Binding-site contacts:
Ligand atom O4 contacts residue LEU558 of chain 2.D at 3.3 Å.
Ligand atom C6' contacts residue THR252 of chain 2.D at 3.2 Å.
Ligand atom O3' contacts residue HIS612 of chain 2.D at 3.4 Å (h-bond).
Ligand atom C8' contacts residue TYR533 of chain 2.D at 3.5 Å (hydrophobic).
Ligand atom N3 contacts residue HIS593 of chain 2.D at 3.3 Å.
Ligand atom N2' contacts residue HIS612 of chain 2.D at 2.9 Å (h-bond).
Ligand atom C4 contacts residue HIS593 of chain 2.D at 3.3 Å.
Ligand atom O3B contacts residue LYS590 of chain 2.D at 2.8 Å (salt-bridge).
Ligand atom O3B contacts residue THR613 of chain 2.D at 3.3 Å.
Ligand atom O2 contacts residue ALA588 of chain 2.D at 3.3 Å (h-bond).
Ligand atom O4 contacts residue VAL587 of chain 2.D at 3.5 Å.
Ligand atom C2 contacts residue ALA588 of chain 2.D at 3.5 Å (hydrophobic).
Ligand atom O2B contacts residue THR613 of chain 2.D at 2.4 Å (h-bond).
Ligand atom C2B contacts residue ASP617 of chain 2.D at 3.3 Å.
Ligand atom C8' contacts residue CYS609 of chain 2.D at 3.4 Å (hydrophobic).
Ligand atom O1' contacts residue THR613 of chain 2.D at 3.1 Å (h-bond).
Ligand atom C4' contacts residue GLY346 of chain 2.D at 3.5 Å.
Ligand atom O2' contacts residue ASP617 of chain 2.D at 2.8 Å (salt-bridge).
Ligand atom O4 contacts residue ARG596 of chain 2.D at 3.0 Å (salt-bridge).
Ligand atom O1B contacts residue LYS534 of chain 2.D at 2.5 Å (salt-bridge).
Ligand atom C5' contacts residue THR613 of chain 2.D at 3.3 Å.
Ligand atom O2B contacts residue THR614 of chain 2.D at 3.2 Å (h-bond).
Ligand atom C3' contacts residue HIS612 of chain 2.D at 3.4 Å.
Ligand atom O2' contacts residue LYS590 of chain 2.D at 2.5 Å (salt-bridge).
Ligand atom O2B contacts residue HIS612 of chain 2.D at 3.2 Å (h-bond).
Ligand atom O4 contacts residue ALA588 of chain 2.D at 2.9 Å (h-bond).
Ligand atom O7' contacts residue HIS190 of chain 2.D at 2.9 Å (h-bond).
Ligand atom C2B contacts residue LYS590 of chain 2.D at 3.5 Å.
Ligand atom N1 contacts residue HIS593 of chain 2.D at 3.4 Å.
Ligand atom C5 contacts residue HIS593 of chain 2.D at 3.5 Å.
Ligand atom O3' contacts residue PRO348 of chain 2.D at 3.4 Å.
Ligand atom O4' contacts residue LEU345 of chain 2.D at 2.8 Å (h-bond).
Ligand atom N3 contacts residue ALA588 of chain 2.D at 2.8 Å (h-bond).
Ligand atom PA contacts residue GLN531 of chain 2.D at 3.4 Å.
Ligand atom O2A contacts residue GLN531 of chain 2.D at 2.3 Å (h-bond).
Ligand atom O3' contacts residue GLY346 of chain 2.D at 3.5 Å (h-bond).
Ligand atom C8' contacts residue HIS612 of chain 2.D at 3.5 Å.
Ligand atom C6 contacts residue HIS593 of chain 2.D at 3.4 Å.
Ligand atom O2' contacts residue HIS593 of chain 2.D at 3.1 Å.
Ligand atom O6' contacts residue THR252 of chain 2.D at 2.3 Å (h-bond).

Sequence of chain 4.D:
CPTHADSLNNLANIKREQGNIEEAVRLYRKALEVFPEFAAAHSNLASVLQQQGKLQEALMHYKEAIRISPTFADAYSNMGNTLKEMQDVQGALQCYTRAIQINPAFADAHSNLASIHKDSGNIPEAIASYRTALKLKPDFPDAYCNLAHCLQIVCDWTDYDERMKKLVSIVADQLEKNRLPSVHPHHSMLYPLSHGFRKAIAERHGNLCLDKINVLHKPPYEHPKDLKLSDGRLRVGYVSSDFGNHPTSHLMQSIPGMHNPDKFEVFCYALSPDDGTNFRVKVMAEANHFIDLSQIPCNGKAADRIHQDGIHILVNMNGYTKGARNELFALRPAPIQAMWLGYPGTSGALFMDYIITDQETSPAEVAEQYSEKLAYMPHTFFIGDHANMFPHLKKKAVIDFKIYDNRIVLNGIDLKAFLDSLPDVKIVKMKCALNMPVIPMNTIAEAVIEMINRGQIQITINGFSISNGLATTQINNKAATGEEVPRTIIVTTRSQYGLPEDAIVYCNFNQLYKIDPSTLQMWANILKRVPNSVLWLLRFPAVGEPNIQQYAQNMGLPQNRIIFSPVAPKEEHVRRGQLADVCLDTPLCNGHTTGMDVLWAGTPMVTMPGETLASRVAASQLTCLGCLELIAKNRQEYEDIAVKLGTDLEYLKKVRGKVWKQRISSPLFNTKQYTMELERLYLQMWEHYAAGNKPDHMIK

This protein binds this small molecule.
Small molecule (SMILES): CC(=O)N[C@H]1[C@@H](O[P](=O)(O)O[P](=O)(O)OC[C@H]2O[C@@H](n3ccc(=O)[nH]c3=O)[C@H](O)[C@@H]2O)O[C@H](CO)[C@@H](O)[C@@H]1O

Sequence of chain 2.D:
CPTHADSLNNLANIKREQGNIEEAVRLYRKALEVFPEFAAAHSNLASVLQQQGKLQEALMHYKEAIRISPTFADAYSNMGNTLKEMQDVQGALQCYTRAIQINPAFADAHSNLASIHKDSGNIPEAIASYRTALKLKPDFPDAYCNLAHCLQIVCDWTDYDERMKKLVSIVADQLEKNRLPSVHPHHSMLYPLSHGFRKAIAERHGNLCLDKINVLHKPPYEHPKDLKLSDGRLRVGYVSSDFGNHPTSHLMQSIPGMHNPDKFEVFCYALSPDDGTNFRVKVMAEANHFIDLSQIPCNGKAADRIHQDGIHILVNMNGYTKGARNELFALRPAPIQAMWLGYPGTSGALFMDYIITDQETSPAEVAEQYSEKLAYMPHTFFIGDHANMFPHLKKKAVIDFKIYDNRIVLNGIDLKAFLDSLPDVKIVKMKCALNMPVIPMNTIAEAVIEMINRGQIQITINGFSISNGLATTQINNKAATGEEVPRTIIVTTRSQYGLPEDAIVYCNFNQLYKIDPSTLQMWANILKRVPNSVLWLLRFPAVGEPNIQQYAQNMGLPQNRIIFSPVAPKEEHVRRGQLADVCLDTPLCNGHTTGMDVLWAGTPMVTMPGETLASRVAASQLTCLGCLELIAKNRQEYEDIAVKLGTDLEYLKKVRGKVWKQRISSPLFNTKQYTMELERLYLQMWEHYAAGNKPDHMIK